Sequence of chain 1.B:
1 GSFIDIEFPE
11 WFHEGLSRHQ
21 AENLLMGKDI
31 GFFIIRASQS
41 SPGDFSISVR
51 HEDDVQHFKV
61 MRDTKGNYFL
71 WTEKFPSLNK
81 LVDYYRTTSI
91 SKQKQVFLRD

Binding-site contacts:
Ligand atom CB contacts residue TRP71 of chain 1.B at 3.6 Å (hydrophobic).
Ligand atom ND2 contacts residue LEU70 of chain 1.B at 2.9 Å (h-bond).
Ligand atom O3P contacts residue ARG36 of chain 1.B at 2.8 Å (salt-bridge).
Ligand atom OH contacts residue SER46 of chain 1.B at 3.6 Å (h-bond).
Ligand atom CG2 contacts residue HIS57 of chain 1.B at 3.4 Å.
Ligand atom CA contacts residue HIS57 of chain 1.B at 3.3 Å.
Ligand atom O2P contacts residue ARG36 of chain 1.B at 2.8 Å (salt-bridge).
Ligand atom CB contacts residue HIS57 of chain 1.B at 3.5 Å.
Ligand atom CG contacts residue ARG18 of chain 1.B at 3.7 Å.
Ligand atom OD1 contacts residue PHE58 of chain 1.B at 3.5 Å.
Ligand atom CZ contacts residue ARG18 of chain 1.B at 3.7 Å.
Ligand atom P contacts residue SER46 of chain 1.B at 3.6 Å.
Ligand atom CA contacts residue TRP71 of chain 1.B at 3.6 Å (hydrophobic).
Ligand atom CD1 contacts residue HIS57 of chain 1.B at 3.7 Å.
Ligand atom CB contacts residue LEU70 of chain 1.B at 3.5 Å (hydrophobic).
Ligand atom O1P contacts residue SER40 of chain 1.B at 2.6 Å (h-bond).
Ligand atom CG2 contacts residue GLN56 of chain 1.B at 3.6 Å.
Ligand atom P contacts residue ARG36 of chain 1.B at 3.7 Å.
Ligand atom CD1 contacts residue PHE58 of chain 1.B at 3.7 Å (hydrophobic).
Ligand atom OD1 contacts residue ARG18 of chain 1.B at 3.4 Å.
Ligand atom C contacts residue HIS57 of chain 1.B at 3.6 Å.
Ligand atom CE1 contacts residue SER46 of chain 1.B at 3.5 Å.
Ligand atom OH contacts residue SER38 of chain 1.B at 3.6 Å (h-bond).
Ligand atom N contacts residue SER40 of chain 1.B at 3.6 Å (h-bond).
Ligand atom OD1 contacts residue LYS59 of chain 1.B at 2.9 Å (salt-bridge).
Ligand atom CG contacts residue LYS59 of chain 1.B at 3.6 Å.
Ligand atom N contacts residue HIS57 of chain 1.B at 3.0 Å (h-bond).
Ligand atom O3P contacts residue GLN39 of chain 1.B at 3.3 Å (h-bond).
Ligand atom CD1 contacts residue LYS59 of chain 1.B at 3.7 Å.
Ligand atom CB contacts residue SER40 of chain 1.B at 3.7 Å.
Ligand atom CG1 contacts residue LYS59 of chain 1.B at 3.7 Å.
Ligand atom O3P contacts residue SER46 of chain 1.B at 2.7 Å (h-bond).
Ligand atom O contacts residue TRP71 of chain 1.B at 3.7 Å.
Ligand atom O2P contacts residue ARG18 of chain 1.B at 2.7 Å (salt-bridge).
Ligand atom OH contacts residue SER40 of chain 1.B at 3.2 Å (h-bond).
Ligand atom CG contacts residue LEU70 of chain 1.B at 3.7 Å (hydrophobic).
Ligand atom O contacts residue ARG18 of chain 1.B at 2.8 Å (salt-bridge).
Ligand atom O3P contacts residue SER38 of chain 1.B at 3.0 Å (h-bond).
Ligand atom ND2 contacts residue LYS59 of chain 1.B at 2.8 Å (salt-bridge).
Ligand atom P contacts residue SER40 of chain 1.B at 3.5 Å.

The small molecule below binds the protein below.
Small molecule (SMILES): CC(=O)N[C@@H](CC(=O)O)C(=O)N[C@@H](CC(=O)O)C(=O)N[C@@H](Cc1ccc(OP(=O)(O)O)cc1)C(=O)N[C@H](C(=O)N[C@@H](CC(N)=O)C(=O)N[C@H](C(=O)O)C(C)C)C(C)C